Binding-site contacts:
Ligand atom C1 contacts residue ASN165 of chain 2.A at 1.3 Å.
Ligand atom C2 contacts residue ASN165 of chain 2.A at 2.7 Å.
Ligand atom C4 contacts residue ASN165 of chain 2.A at 4.0 Å.
Ligand atom O7 contacts residue PHE224 of chain 2.A at 3.1 Å.
Ligand atom C3 contacts residue ASN165 of chain 2.A at 3.8 Å.
Ligand atom C6 contacts residue ASN165 of chain 2.A at 4.2 Å.
Ligand atom C7 contacts residue ASN165 of chain 2.A at 3.6 Å.
Ligand atom C1 contacts residue THR167 of chain 2.A at 3.9 Å.
Ligand atom C6 contacts residue THR167 of chain 2.A at 4.0 Å.
Ligand atom N2 contacts residue ASN165 of chain 2.A at 3.3 Å (h-bond).
Ligand atom O5 contacts residue THR167 of chain 2.A at 3.6 Å (h-bond).
Ligand atom O5 contacts residue ASN165 of chain 2.A at 1.9 Å (h-bond).
Ligand atom C7 contacts residue PHE224 of chain 2.A at 4.3 Å (hydrophobic).
Ligand atom C5 contacts residue ASN165 of chain 2.A at 3.1 Å.
Ligand atom O7 contacts residue ASN165 of chain 2.A at 3.5 Å (h-bond).
Ligand atom C5 contacts residue THR167 of chain 2.A at 3.8 Å.

A protein and the small-molecule ligand that binds it are described below.
Small molecule (SMILES): CC(=O)N[C@H]1[C@@H](O[C@H]2[C@H](O)[C@@H](NC(C)=O)CO[C@@H]2CO)O[C@H](CO)[C@@H](O[C@@H]2O[C@H](CO[C@@H]3O[C@H](CO)[C@@H](O)[C@H](O)[C@@H]3O)[C@@H](O)[C@H](O)[C@@H]2O)[C@@H]1O

Sequence of chain 2.A:
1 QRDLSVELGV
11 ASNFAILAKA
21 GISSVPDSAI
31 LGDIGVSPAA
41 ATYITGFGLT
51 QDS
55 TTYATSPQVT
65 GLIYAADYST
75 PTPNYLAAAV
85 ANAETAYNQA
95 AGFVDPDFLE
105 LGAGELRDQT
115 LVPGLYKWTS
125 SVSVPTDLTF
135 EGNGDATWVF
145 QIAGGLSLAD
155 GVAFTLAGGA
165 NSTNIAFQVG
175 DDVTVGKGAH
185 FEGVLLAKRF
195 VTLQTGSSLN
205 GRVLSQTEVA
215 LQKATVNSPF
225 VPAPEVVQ